Sequence of chain 20.C:
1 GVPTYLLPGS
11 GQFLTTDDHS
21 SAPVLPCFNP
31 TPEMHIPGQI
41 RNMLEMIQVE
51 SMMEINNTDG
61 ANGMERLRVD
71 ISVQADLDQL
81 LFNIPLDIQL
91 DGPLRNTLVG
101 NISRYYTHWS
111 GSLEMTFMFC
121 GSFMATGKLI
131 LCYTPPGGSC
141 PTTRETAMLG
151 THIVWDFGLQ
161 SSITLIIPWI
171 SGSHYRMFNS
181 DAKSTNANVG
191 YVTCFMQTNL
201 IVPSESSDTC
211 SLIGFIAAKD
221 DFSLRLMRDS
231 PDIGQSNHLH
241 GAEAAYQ

Sequence of chain 20.A:
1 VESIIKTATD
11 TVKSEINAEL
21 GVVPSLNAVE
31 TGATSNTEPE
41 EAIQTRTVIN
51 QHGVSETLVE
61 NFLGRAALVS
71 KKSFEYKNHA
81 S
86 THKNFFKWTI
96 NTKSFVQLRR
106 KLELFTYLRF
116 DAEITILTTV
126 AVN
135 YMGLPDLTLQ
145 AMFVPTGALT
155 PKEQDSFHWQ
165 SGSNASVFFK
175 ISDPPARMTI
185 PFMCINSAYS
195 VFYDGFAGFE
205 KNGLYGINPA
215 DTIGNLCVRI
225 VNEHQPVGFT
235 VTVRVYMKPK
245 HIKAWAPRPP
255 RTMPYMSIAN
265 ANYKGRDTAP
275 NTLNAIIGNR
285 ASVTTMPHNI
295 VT

This small molecule binds to this protein.
Small molecule (SMILES): CC(=O)N[C@@H]1[C@@H](O)[C@H](O[C@@H]2O[C@H](CO[C@]3(C(=O)O)C[C@H](O)[C@@H](NC(C)=O)[C@H]([C@H](O)[C@H](O)CO)O3)[C@H](O)[C@H](O)[C@H]2O)[C@@H](CO)O[C@H]1O

Binding-site contacts:
Ligand atom O4 contacts residue PRO231 of chain 20.C at 3.8 Å.
Ligand atom C11 contacts residue GLY234 of chain 20.C at 3.9 Å.
Ligand atom C1 contacts residue ARG104 of chain 20.C at 3.7 Å.
Ligand atom C4 contacts residue ASP91 of chain 20.C at 3.3 Å.
Ligand atom O7 contacts residue PRO274 of chain 20.A at 3.4 Å.
Ligand atom C5 contacts residue PRO231 of chain 20.C at 3.6 Å (hydrophobic).
Ligand atom C6 contacts residue PRO231 of chain 20.C at 4.0 Å (hydrophobic).
Ligand atom C11 contacts residue ILE233 of chain 20.C at 3.8 Å (hydrophobic).
Ligand atom O3 contacts residue PRO274 of chain 20.A at 3.9 Å.
Ligand atom C3 contacts residue PRO274 of chain 20.A at 3.8 Å (hydrophobic).
Ligand atom N5 contacts residue ASN275 of chain 20.A at 3.5 Å (h-bond).
Ligand atom C4 contacts residue ASP232 of chain 20.C at 3.5 Å.
Ligand atom C3 contacts residue PRO274 of chain 20.A at 4.1 Å (hydrophobic).
Ligand atom C4 contacts residue ASN275 of chain 20.A at 3.8 Å.
Ligand atom C3 contacts residue ARG104 of chain 20.C at 3.9 Å.
Ligand atom O6 contacts residue ASP91 of chain 20.C at 3.3 Å.
Ligand atom O3 contacts residue GLY282 of chain 20.A at 3.4 Å.
Ligand atom C4 contacts residue ARG104 of chain 20.C at 4.0 Å.
Ligand atom O4 contacts residue ASP91 of chain 20.C at 2.8 Å (salt-bridge).
Ligand atom N5 contacts residue PRO231 of chain 20.C at 2.9 Å (h-bond).
Ligand atom O3 contacts residue ASP91 of chain 20.C at 4.0 Å.
Ligand atom O1B contacts residue ARG104 of chain 20.C at 2.8 Å (salt-bridge).
Ligand atom C6 contacts residue ASP91 of chain 20.C at 3.9 Å.
Ligand atom C10 contacts residue ASN275 of chain 20.A at 3.2 Å.
Ligand atom C5 contacts residue PRO274 of chain 20.A at 3.9 Å (hydrophobic).
Ligand atom O10 contacts residue ARG270 of chain 20.A at 4.0 Å.
Ligand atom O4 contacts residue ASN275 of chain 20.A at 3.0 Å (h-bond).
Ligand atom C5 contacts residue ASN275 of chain 20.A at 3.5 Å.
Ligand atom O7 contacts residue SER180 of chain 20.C at 3.7 Å.
Ligand atom C4 contacts residue PRO231 of chain 20.C at 3.4 Å (hydrophobic).
Ligand atom C11 contacts residue PRO231 of chain 20.C at 4.0 Å (hydrophobic).
Ligand atom C3 contacts residue ASP232 of chain 20.C at 4.1 Å.
Ligand atom C3 contacts residue ARG95 of chain 20.C at 3.9 Å.
Ligand atom O4 contacts residue ARG95 of chain 20.C at 3.6 Å.
Ligand atom O6 contacts residue PRO274 of chain 20.A at 3.7 Å.
Ligand atom O10 contacts residue ASN275 of chain 20.A at 2.9 Å (h-bond).
Ligand atom C11 contacts residue ASP232 of chain 20.C at 3.8 Å.
Ligand atom C4 contacts residue PRO274 of chain 20.A at 4.0 Å (hydrophobic).
Ligand atom O4 contacts residue ASP232 of chain 20.C at 2.8 Å (salt-bridge).
Ligand atom C10 contacts residue PRO231 of chain 20.C at 3.9 Å (hydrophobic).